Sequence of chain 3.A:
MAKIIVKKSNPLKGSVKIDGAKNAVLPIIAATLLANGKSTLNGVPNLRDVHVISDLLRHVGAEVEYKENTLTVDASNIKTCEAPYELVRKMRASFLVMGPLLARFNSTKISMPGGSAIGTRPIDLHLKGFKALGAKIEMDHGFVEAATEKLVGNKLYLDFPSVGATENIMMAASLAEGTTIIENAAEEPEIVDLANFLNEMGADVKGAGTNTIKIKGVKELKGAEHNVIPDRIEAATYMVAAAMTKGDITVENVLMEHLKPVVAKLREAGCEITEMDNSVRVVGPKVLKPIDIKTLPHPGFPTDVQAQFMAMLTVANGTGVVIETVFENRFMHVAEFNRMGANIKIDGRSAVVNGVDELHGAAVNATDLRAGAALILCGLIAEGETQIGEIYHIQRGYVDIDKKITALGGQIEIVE

The protein below binds the small molecule below.
Small molecule (SMILES): CC(=O)N[C@H]1[C@@H](O[P](=O)(O)O[P](=O)(O)OC[C@H]2O[C@@H](n3ccc(=O)[nH]c3=O)[C@H](O)[C@@H]2O)O[C@H](CO)[C@@H](O)[C@@H]1O

Binding-site contacts:
Ligand atom O4 contacts residue ASP128 of chain 3.A at 3.2 Å (salt-bridge).
Ligand atom O2A contacts residue VAL167 of chain 3.A at 2.9 Å (h-bond).
Ligand atom O2B contacts residue ARG125 of chain 3.A at 2.9 Å (salt-bridge).
Ligand atom C6 contacts residue SER166 of chain 3.A at 3.6 Å.
Ligand atom O7' contacts residue ASN27 of chain 3.A at 3.2 Å.
Ligand atom O1' contacts residue ARG125 of chain 3.A at 3.6 Å (salt-bridge).
Ligand atom O4 contacts residue HIS130 of chain 3.A at 3.5 Å.
Ligand atom O4 contacts residue PRO126 of chain 3.A at 3.3 Å (h-bond).
Ligand atom O1A contacts residue SER166 of chain 3.A at 2.6 Å (h-bond).
Ligand atom N3 contacts residue PRO126 of chain 3.A at 3.2 Å (h-bond).
Ligand atom O2' contacts residue ARG125 of chain 3.A at 3.4 Å.
Ligand atom O3' contacts residue ASP308 of chain 3.A at 3.2 Å (salt-bridge).
Ligand atom O4' contacts residue PHE331 of chain 3.A at 3.3 Å.
Ligand atom O4 contacts residue ILE127 of chain 3.A at 3.1 Å.
Ligand atom C2 contacts residue PRO126 of chain 3.A at 3.7 Å (hydrophobic).
Ligand atom C5 contacts residue PRO126 of chain 3.A at 3.3 Å (hydrophobic).
Ligand atom O1B contacts residue GLY168 of chain 3.A at 2.8 Å (h-bond).
Ligand atom O4' contacts residue ASP308 of chain 3.A at 2.6 Å (salt-bridge).
Ligand atom C3B contacts residue VAL330 of chain 3.A at 3.4 Å (hydrophobic).
Ligand atom O2 contacts residue PRO126 of chain 3.A at 3.7 Å.
Ligand atom O3' contacts residue ASN27 of chain 3.A at 3.4 Å (h-bond).
Ligand atom C7' contacts residue ASN27 of chain 3.A at 3.3 Å.
Ligand atom O4B contacts residue PHE164 of chain 3.A at 3.5 Å.
Ligand atom O2' contacts residue PRO126 of chain 3.A at 3.5 Å.
Ligand atom C3B contacts residue PHE331 of chain 3.A at 3.7 Å (hydrophobic).
Ligand atom C4B contacts residue VAL330 of chain 3.A at 3.6 Å (hydrophobic).
Ligand atom C5 contacts residue SER166 of chain 3.A at 3.3 Å.
Ligand atom N3 contacts residue ASP128 of chain 3.A at 2.9 Å (salt-bridge).
Ligand atom C4' contacts residue ASP308 of chain 3.A at 3.3 Å.
Ligand atom O2' contacts residue THR124 of chain 3.A at 3.6 Å (h-bond).
Ligand atom O2B contacts residue EDO1 of chain 3.B at 2.6 Å (h-bond).
Ligand atom O4' contacts residue ARG334 of chain 3.A at 3.6 Å (salt-bridge).
Ligand atom O2A contacts residue SER166 of chain 3.A at 3.5 Å.
Ligand atom C8' contacts residue ASN27 of chain 3.A at 3.5 Å.
Ligand atom C4 contacts residue PRO126 of chain 3.A at 3.0 Å (hydrophobic).
Ligand atom O4 contacts residue LEU129 of chain 3.A at 2.8 Å (h-bond).
Ligand atom C4 contacts residue ASP128 of chain 3.A at 3.6 Å.
Ligand atom O3B contacts residue VAL330 of chain 3.A at 2.6 Å (h-bond).
Ligand atom O1B contacts residue VAL167 of chain 3.A at 3.6 Å.
Ligand atom O1B contacts residue EDO1 of chain 3.B at 3.6 Å.